Binding-site contacts:
Ligand atom N3A contacts residue ASP112 of chain 21.A at 2.5 Å (salt-bridge).
Ligand atom C2C contacts residue VAL192 of chain 21.A at 3.7 Å (hydrophobic).
Ligand atom O1A contacts residue TRP203 of chain 21.A at 3.3 Å.
Ligand atom C4A contacts residue THR114 of chain 21.A at 3.5 Å.
Ligand atom C31 contacts residue VAL179 of chain 21.A at 3.3 Å (hydrophobic).
Ligand atom C2C contacts residue PHE155 of chain 21.A at 3.9 Å (hydrophobic).
Ligand atom C2B contacts residue TYR201 of chain 21.A at 3.5 Å (hydrophobic).
Ligand atom O1 contacts residue PHE233 of chain 21.A at 3.1 Å.
Ligand atom C5A contacts residue ASP112 of chain 21.A at 4.0 Å.
Ligand atom N2 contacts residue PHE155 of chain 21.A at 3.5 Å.
Ligand atom O1B contacts residue TYR201 of chain 21.A at 3.4 Å.
Ligand atom C5 contacts residue PHE155 of chain 21.A at 3.9 Å (hydrophobic).
Ligand atom C3C contacts residue PHE135 of chain 21.A at 3.8 Å (hydrophobic).
Ligand atom N3A contacts residue THR114 of chain 21.A at 4.0 Å.
Ligand atom C2B contacts residue TRP203 of chain 21.A at 4.0 Å (hydrophobic).
Ligand atom C4C contacts residue PHE135 of chain 21.A at 3.8 Å (hydrophobic).
Ligand atom C5A contacts residue ASN228 of chain 21.A at 4.0 Å.
Ligand atom O1 contacts residue PHE155 of chain 21.A at 3.4 Å.
Ligand atom C5B contacts residue ASP112 of chain 21.A at 4.0 Å.
Ligand atom C5C contacts residue ILE111 of chain 21.A at 3.8 Å (hydrophobic).
Ligand atom C6B contacts residue ILE113 of chain 21.A at 4.0 Å (hydrophobic).
Ligand atom C6C contacts residue TYR201 of chain 21.A at 3.9 Å (hydrophobic).
Ligand atom C3B contacts residue ASN228 of chain 21.A at 4.0 Å.
Ligand atom C5 contacts residue PHE233 of chain 21.A at 4.0 Å (hydrophobic).
Ligand atom C4 contacts residue ILE24 of chain 21.C at 4.0 Å (hydrophobic).
Ligand atom C31 contacts residue ILE24 of chain 21.C at 3.6 Å (hydrophobic).
Ligand atom C2A contacts residue ASP112 of chain 21.A at 3.8 Å.
Ligand atom C5B contacts residue ILE113 of chain 21.A at 3.5 Å (hydrophobic).
Ligand atom N3A contacts residue ILE113 of chain 21.A at 3.8 Å.
Ligand atom C4B contacts residue TRP203 of chain 21.A at 3.5 Å (hydrophobic).
Ligand atom C31 contacts residue PRO177 of chain 21.A at 3.9 Å (hydrophobic).
Ligand atom N2 contacts residue PHE233 of chain 21.A at 3.7 Å.
Ligand atom C4C contacts residue VAL192 of chain 21.A at 3.5 Å (hydrophobic).
Ligand atom C2A contacts residue TRP203 of chain 21.A at 3.6 Å (hydrophobic).
Ligand atom C5B contacts residue ILE111 of chain 21.A at 3.9 Å (hydrophobic).
Ligand atom C4A contacts residue ASP112 of chain 21.A at 2.6 Å.
Ligand atom C5C contacts residue PHE135 of chain 21.A at 3.5 Å (hydrophobic).
Ligand atom C4B contacts residue ILE113 of chain 21.A at 4.0 Å (hydrophobic).
Ligand atom O1A contacts residue ASN228 of chain 21.A at 3.7 Å.
Ligand atom C3B contacts residue TRP203 of chain 21.A at 3.1 Å (hydrophobic).

Sequence of chain 22.C:
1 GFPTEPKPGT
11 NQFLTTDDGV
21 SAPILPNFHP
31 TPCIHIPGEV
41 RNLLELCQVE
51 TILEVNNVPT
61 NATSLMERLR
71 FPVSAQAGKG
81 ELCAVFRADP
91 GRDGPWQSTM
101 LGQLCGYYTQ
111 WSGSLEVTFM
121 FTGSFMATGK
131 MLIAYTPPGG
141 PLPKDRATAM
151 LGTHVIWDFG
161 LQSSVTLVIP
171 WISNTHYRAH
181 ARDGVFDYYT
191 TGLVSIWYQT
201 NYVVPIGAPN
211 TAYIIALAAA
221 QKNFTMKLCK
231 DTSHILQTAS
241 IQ

Sequence of chain 21.C:
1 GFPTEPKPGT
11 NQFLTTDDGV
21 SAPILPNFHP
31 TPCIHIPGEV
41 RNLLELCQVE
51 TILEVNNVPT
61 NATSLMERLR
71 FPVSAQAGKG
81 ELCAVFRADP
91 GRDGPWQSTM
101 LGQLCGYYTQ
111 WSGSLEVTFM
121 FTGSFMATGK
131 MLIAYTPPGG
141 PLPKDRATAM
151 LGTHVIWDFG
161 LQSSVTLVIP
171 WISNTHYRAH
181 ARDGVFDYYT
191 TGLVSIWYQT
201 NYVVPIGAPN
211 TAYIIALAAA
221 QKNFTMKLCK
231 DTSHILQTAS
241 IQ

Sequence of chain 21.A:
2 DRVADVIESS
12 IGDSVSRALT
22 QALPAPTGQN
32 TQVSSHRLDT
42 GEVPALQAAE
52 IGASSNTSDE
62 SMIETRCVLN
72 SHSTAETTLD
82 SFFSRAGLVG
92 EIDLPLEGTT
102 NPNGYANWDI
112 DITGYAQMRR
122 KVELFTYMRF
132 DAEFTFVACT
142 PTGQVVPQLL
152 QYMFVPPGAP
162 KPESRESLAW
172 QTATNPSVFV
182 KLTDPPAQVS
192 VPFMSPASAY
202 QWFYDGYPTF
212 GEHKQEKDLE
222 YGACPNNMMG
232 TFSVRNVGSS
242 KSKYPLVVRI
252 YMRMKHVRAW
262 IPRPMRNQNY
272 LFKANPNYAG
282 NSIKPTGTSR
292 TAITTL

This protein binds this small molecule.
Small molecule (SMILES): Cc1cc(CCCCCCCOc2ccc(C3=NCCO3)cc2)on1